Sequence of chain 1.B:
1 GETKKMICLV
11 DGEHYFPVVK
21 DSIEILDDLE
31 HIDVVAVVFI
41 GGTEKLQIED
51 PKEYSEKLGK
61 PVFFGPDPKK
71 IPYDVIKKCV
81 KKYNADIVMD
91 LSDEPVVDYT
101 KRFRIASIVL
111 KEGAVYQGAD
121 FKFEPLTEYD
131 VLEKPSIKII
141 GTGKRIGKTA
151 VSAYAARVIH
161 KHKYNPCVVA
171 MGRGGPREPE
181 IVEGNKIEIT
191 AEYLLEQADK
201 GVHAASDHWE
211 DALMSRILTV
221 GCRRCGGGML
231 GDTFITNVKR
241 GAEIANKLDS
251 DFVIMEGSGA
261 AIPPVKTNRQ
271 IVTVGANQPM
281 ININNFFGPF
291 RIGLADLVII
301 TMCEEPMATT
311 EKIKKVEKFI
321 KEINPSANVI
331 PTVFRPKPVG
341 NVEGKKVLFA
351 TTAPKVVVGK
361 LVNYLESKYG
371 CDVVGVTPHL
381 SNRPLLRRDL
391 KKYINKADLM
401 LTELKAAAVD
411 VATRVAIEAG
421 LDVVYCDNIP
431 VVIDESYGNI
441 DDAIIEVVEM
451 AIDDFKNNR

This small molecule binds to this protein.
Small molecule (SMILES): O=C(O)[C@@H](COP(=O)(O)O)OP(=O)(O)O

Sequence of chain 1.A:
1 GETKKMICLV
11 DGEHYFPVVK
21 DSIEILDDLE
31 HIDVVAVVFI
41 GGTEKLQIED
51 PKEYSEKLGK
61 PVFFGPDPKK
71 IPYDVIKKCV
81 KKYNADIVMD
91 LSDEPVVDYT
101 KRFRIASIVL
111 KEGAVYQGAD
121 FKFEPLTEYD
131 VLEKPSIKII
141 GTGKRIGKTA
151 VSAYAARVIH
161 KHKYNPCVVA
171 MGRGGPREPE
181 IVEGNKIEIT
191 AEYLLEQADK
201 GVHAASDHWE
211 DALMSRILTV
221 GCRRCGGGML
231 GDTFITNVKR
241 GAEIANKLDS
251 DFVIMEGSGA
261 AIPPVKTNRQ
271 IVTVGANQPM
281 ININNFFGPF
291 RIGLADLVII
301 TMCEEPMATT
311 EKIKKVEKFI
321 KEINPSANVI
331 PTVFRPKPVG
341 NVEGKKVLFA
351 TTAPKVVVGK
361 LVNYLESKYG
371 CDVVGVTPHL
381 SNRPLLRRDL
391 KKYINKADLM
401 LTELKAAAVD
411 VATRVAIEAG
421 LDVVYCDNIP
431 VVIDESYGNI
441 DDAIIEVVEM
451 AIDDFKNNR

Binding-site contacts:
Ligand atom O10 contacts residue LYS355 of chain 1.B at 4.3 Å.
Ligand atom O8 contacts residue LYS355 of chain 1.B at 2.6 Å (salt-bridge).
Ligand atom O15 contacts residue ARG388 of chain 1.B at 2.7 Å (salt-bridge).
Ligand atom C7 contacts residue HIS379 of chain 1.B at 4.1 Å.
Ligand atom O8 contacts residue HIS379 of chain 1.B at 3.6 Å.
Ligand atom O14 contacts residue LYS355 of chain 1.B at 4.2 Å.
Ligand atom O15 contacts residue LEU385 of chain 1.B at 4.4 Å.
Ligand atom O5 contacts residue HIS379 of chain 1.B at 3.4 Å (h-bond).
Ligand atom P6 contacts residue HIS379 of chain 1.B at 4.1 Å.
Ligand atom O7 contacts residue LYS69 of chain 1.A at 3.0 Å (salt-bridge).
Ligand atom O14 contacts residue HIS379 of chain 1.B at 3.1 Å.
Ligand atom O14 contacts residue ARG388 of chain 1.B at 2.9 Å (salt-bridge).
Ligand atom P6 contacts residue ARG388 of chain 1.B at 3.8 Å.
Ligand atom C7 contacts residue LYS355 of chain 1.B at 3.5 Å.
Ligand atom O5 contacts residue LYS355 of chain 1.B at 3.8 Å.
Ligand atom O5 contacts residue LEU385 of chain 1.B at 4.2 Å.
Ligand atom O7 contacts residue ASN382 of chain 1.B at 4.5 Å.
Ligand atom C3 contacts residue LYS355 of chain 1.B at 3.6 Å.
Ligand atom C7 contacts residue LYS69 of chain 1.A at 3.5 Å.
Ligand atom O2 contacts residue LYS69 of chain 1.A at 4.3 Å.
Ligand atom C4 contacts residue HIS379 of chain 1.B at 4.5 Å.
Ligand atom C7 contacts residue LEU385 of chain 1.B at 4.3 Å (hydrophobic).
Ligand atom O8 contacts residue LYS69 of chain 1.A at 3.7 Å.
Ligand atom O7 contacts residue LEU385 of chain 1.B at 3.6 Å.
Ligand atom C4 contacts residue LEU385 of chain 1.B at 4.2 Å (hydrophobic).